Binding-site contacts:
Ligand atom C8 contacts residue GLN39 of chain 1.B at 3.4 Å.
Ligand atom C2 contacts residue ASN107 of chain 1.B at 2.4 Å.
Ligand atom O5 contacts residue ASN107 of chain 1.B at 2.3 Å (h-bond).
Ligand atom N2 contacts residue ASN107 of chain 1.B at 3.0 Å (h-bond).
Ligand atom O7 contacts residue ASN107 of chain 1.B at 4.3 Å.
Ligand atom O7 contacts residue PRO105 of chain 1.B at 4.3 Å.
Ligand atom C7 contacts residue PRO105 of chain 1.B at 3.9 Å (hydrophobic).
Ligand atom N2 contacts residue PRO105 of chain 1.B at 4.4 Å.
Ligand atom C7 contacts residue ASN107 of chain 1.B at 3.8 Å.
Ligand atom C8 contacts residue ASN107 of chain 1.B at 4.2 Å.
Ligand atom O7 contacts residue GLN106 of chain 1.B at 4.2 Å.
Ligand atom C8 contacts residue PRO105 of chain 1.B at 3.5 Å (hydrophobic).
Ligand atom C3 contacts residue ASN107 of chain 1.B at 3.7 Å.
Ligand atom C4 contacts residue ASN107 of chain 1.B at 4.1 Å.
Ligand atom C1 contacts residue ASN107 of chain 1.B at 1.4 Å.
Ligand atom C5 contacts residue ASN107 of chain 1.B at 3.6 Å.

Sequence of chain 1.B:
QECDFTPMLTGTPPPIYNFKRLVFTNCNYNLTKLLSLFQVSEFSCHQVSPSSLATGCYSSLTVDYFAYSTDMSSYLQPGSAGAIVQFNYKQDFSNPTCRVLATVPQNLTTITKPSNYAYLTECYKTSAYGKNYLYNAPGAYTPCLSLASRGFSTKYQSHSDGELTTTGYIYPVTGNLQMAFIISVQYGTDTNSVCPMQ

A small-molecule ligand and the protein it binds are described below.
Small molecule (SMILES): CC(=O)N[C@@H]1[C@@H](O)[C@H](O)[C@@H](CO)O[C@H]1O